Binding-site contacts:
Ligand atom C7 contacts residue ASN292 of chain 1.H at 3.2 Å.
Ligand atom C8 contacts residue GLN429 of chain 1.H at 4.1 Å.
Ligand atom C5 contacts residue ILE313 of chain 1.H at 4.1 Å (hydrophobic).
Ligand atom C1 contacts residue ASN292 of chain 1.H at 1.4 Å.
Ligand atom C7 contacts residue GLY430 of chain 1.H at 4.4 Å.
Ligand atom O7 contacts residue ASN292 of chain 1.H at 4.1 Å.
Ligand atom O5 contacts residue ILE313 of chain 1.H at 3.9 Å.
Ligand atom C5 contacts residue ASN292 of chain 1.H at 3.6 Å.
Ligand atom C4 contacts residue ASN292 of chain 1.H at 4.3 Å.
Ligand atom C8 contacts residue ASN293 of chain 1.H at 3.4 Å.
Ligand atom O7 contacts residue ILE313 of chain 1.H at 4.5 Å.
Ligand atom C2 contacts residue ASN292 of chain 1.H at 2.6 Å.
Ligand atom N2 contacts residue ASN292 of chain 1.H at 2.5 Å (h-bond).
Ligand atom O5 contacts residue ASN292 of chain 1.H at 2.3 Å (h-bond).
Ligand atom C1 contacts residue ILE313 of chain 1.H at 3.8 Å (hydrophobic).
Ligand atom C8 contacts residue ASN292 of chain 1.H at 3.4 Å.
Ligand atom C8 contacts residue GLY430 of chain 1.H at 3.6 Å.
Ligand atom C3 contacts residue ASN292 of chain 1.H at 3.9 Å.

Sequence of chain 1.H:
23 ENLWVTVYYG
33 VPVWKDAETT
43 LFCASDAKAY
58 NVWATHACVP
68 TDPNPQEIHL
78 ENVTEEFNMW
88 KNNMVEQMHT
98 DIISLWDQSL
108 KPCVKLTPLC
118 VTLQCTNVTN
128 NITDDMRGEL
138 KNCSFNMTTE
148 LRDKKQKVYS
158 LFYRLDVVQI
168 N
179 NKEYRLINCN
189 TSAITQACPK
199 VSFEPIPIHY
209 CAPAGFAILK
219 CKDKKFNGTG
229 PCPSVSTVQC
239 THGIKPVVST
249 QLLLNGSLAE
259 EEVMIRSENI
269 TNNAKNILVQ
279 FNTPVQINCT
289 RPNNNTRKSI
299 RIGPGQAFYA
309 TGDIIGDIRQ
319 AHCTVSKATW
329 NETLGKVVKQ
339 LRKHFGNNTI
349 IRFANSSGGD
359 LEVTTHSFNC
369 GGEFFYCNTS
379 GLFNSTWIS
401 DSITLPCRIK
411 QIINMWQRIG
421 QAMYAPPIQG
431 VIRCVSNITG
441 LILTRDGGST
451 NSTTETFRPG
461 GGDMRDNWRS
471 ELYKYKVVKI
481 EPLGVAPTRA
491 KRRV

A protein and the small-molecule ligand that binds it are described below.
Small molecule (SMILES): CC(=O)N[C@H]1[C@H](O[C@H]2[C@H](O)[C@@H](NC(C)=O)CO[C@@H]2CO)O[C@H](CO)[C@@H](O)[C@@H]1O